Binding-site contacts:
Ligand atom C8 contacts residue TYR359 of chain 1.A at 3.6 Å (hydrophobic).
Ligand atom C3 contacts residue PHE385 of chain 1.A at 3.7 Å (hydrophobic).
Ligand atom C7 contacts residue GLY377 of chain 1.A at 3.8 Å.
Ligand atom N1 contacts residue PHE385 of chain 1.A at 4.0 Å.
Ligand atom O2 contacts residue LYS89 of chain 1.A at 2.8 Å (salt-bridge).
Ligand atom O5 contacts residue TYR359 of chain 1.A at 3.7 Å.
Ligand atom O2 contacts residue ARG418 of chain 1.A at 3.7 Å.
Ligand atom N1 contacts residue ARG418 of chain 1.A at 3.0 Å (salt-bridge).
Ligand atom C7 contacts residue SER378 of chain 1.A at 3.8 Å.
Ligand atom O3 contacts residue THR209 of chain 1.A at 3.1 Å (h-bond).
Ligand atom C6 contacts residue THR209 of chain 1.A at 4.0 Å.
Ligand atom C4 contacts residue SER378 of chain 1.A at 4.1 Å.
Ligand atom C6 contacts residue ALA376 of chain 1.A at 4.0 Å (hydrophobic).
Ligand atom O3 contacts residue SER378 of chain 1.A at 4.1 Å.
Ligand atom C8 contacts residue LYS89 of chain 1.A at 4.1 Å.
Ligand atom N1 contacts residue ALA376 of chain 1.A at 4.1 Å.
Ligand atom C1 contacts residue ALA376 of chain 1.A at 3.6 Å (hydrophobic).
Ligand atom O4 contacts residue ARG418 of chain 1.A at 2.7 Å (salt-bridge).
Ligand atom O4 contacts residue TYR359 of chain 1.A at 2.7 Å (h-bond).
Ligand atom C5 contacts residue LYS89 of chain 1.A at 3.9 Å.
Ligand atom C4 contacts residue MET383 of chain 1.A at 3.9 Å (hydrophobic).
Ligand atom O5 contacts residue ALA376 of chain 1.A at 4.0 Å.
Ligand atom O1 contacts residue SER378 of chain 1.A at 3.5 Å (h-bond).
Ligand atom O3 contacts residue SER234 of chain 1.A at 3.5 Å (h-bond).
Ligand atom C4 contacts residue ASP413 of chain 1.A at 3.7 Å.
Ligand atom C8 contacts residue ARG418 of chain 1.A at 3.6 Å.
Ligand atom C8 contacts residue ALA376 of chain 1.A at 3.8 Å (hydrophobic).
Ligand atom C2 contacts residue LYS89 of chain 1.A at 3.8 Å.
Ligand atom C3 contacts residue ALA376 of chain 1.A at 3.7 Å (hydrophobic).
Ligand atom C7 contacts residue SER234 of chain 1.A at 3.6 Å.
Ligand atom C6 contacts residue SER234 of chain 1.A at 3.8 Å.
Ligand atom N1 contacts residue LYS89 of chain 1.A at 4.1 Å.
Ligand atom C5 contacts residue ARG418 of chain 1.A at 3.5 Å.
Ligand atom O4 contacts residue ALA376 of chain 1.A at 4.0 Å.
Ligand atom O1 contacts residue ALA376 of chain 1.A at 3.6 Å.
Ligand atom O4 contacts residue PHE374 of chain 1.A at 3.8 Å.
Ligand atom C2 contacts residue ARG418 of chain 1.A at 3.8 Å.
Ligand atom C7 contacts residue ALA376 of chain 1.A at 3.6 Å (hydrophobic).
Ligand atom C3 contacts residue ARG418 of chain 1.A at 4.0 Å.
Ligand atom O3 contacts residue ALA173 of chain 1.A at 4.0 Å.

This protein binds this small molecule.
Small molecule (SMILES): O=C(O)[C@H]1/C(=C/CO)O[C@@H]2CC(=O)N21

Sequence of chain 1.A:
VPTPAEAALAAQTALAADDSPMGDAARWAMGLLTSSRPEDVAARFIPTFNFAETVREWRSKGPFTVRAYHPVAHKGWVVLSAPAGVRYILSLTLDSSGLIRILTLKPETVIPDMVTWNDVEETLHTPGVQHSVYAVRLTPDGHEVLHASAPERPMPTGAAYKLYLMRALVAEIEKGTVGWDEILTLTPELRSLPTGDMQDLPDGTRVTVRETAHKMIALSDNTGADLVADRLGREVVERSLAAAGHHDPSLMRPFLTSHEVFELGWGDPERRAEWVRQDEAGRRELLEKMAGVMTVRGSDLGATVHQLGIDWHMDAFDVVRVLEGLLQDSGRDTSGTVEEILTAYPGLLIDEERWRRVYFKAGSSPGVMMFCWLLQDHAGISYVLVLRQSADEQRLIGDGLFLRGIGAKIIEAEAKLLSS